A small-molecule ligand and the protein it binds are described below.
Small molecule (SMILES): CC(C)C[C@@H]1NC(=O)[C@H](C)N(C)C(=O)CNC(=O)/C(=C/c2ccccc2)N(C)C1=O

Sequence of chain 1.B:
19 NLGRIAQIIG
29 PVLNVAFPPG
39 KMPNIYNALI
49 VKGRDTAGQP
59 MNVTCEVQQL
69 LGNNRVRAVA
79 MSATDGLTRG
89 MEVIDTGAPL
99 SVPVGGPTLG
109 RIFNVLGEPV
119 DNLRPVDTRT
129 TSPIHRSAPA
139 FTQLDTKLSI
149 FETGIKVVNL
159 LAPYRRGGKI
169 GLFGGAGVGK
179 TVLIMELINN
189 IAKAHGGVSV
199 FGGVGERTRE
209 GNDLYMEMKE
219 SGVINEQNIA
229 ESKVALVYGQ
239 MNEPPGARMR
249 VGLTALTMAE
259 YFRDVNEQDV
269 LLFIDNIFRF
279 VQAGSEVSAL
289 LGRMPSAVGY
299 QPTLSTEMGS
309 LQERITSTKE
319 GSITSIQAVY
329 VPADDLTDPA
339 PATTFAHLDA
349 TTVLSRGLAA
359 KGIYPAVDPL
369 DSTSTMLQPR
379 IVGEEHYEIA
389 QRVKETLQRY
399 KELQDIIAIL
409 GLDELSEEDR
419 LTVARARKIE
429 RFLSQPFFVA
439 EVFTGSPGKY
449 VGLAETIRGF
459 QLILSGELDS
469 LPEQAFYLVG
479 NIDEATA

Binding-site contacts:
Ligand atom O4 contacts residue GLY28 of chain 1.B at 4.5 Å.
Ligand atom C5 contacts residue ASP83 of chain 1.B at 3.9 Å.
Ligand atom N3 contacts residue ASP83 of chain 1.B at 2.1 Å (salt-bridge).
Ligand atom O3 contacts residue ALA81 of chain 1.B at 3.5 Å.
Ligand atom C4 contacts residue ASP83 of chain 1.B at 4.5 Å.
Ligand atom C8 contacts residue ASP83 of chain 1.B at 3.3 Å.
Ligand atom C9 contacts residue ASP83 of chain 1.B at 3.2 Å.
Ligand atom C6 contacts residue ASP83 of chain 1.B at 3.1 Å.
Ligand atom C13 contacts residue GLY28 of chain 1.B at 4.5 Å.
Ligand atom O3 contacts residue THR82 of chain 1.B at 3.1 Å (h-bond).
Ligand atom C13 contacts residue ASP83 of chain 1.B at 3.2 Å.
Ligand atom C11 contacts residue ALA81 of chain 1.B at 3.4 Å (hydrophobic).
Ligand atom C12 contacts residue ALA81 of chain 1.B at 4.2 Å (hydrophobic).
Ligand atom O2 contacts residue ASP83 of chain 1.B at 4.5 Å.
Ligand atom N4 contacts residue ASP83 of chain 1.B at 3.1 Å (salt-bridge).
Ligand atom C14 contacts residue ASP83 of chain 1.B at 4.2 Å.
Ligand atom N1 contacts residue ASP83 of chain 1.B at 4.1 Å.
Ligand atom O1 contacts residue ASP83 of chain 1.B at 3.6 Å (salt-bridge).
Ligand atom C11 contacts residue ASP83 of chain 1.B at 1.6 Å.
Ligand atom N3 contacts residue ALA81 of chain 1.B at 4.2 Å.
Ligand atom C12 contacts residue THR82 of chain 1.B at 4.2 Å.
Ligand atom N2 contacts residue ASP83 of chain 1.B at 2.7 Å (salt-bridge).
Ligand atom C13 contacts residue THR82 of chain 1.B at 4.4 Å.
Ligand atom C10 contacts residue ASP83 of chain 1.B at 4.0 Å.
Ligand atom O3 contacts residue ASP83 of chain 1.B at 2.1 Å (salt-bridge).
Ligand atom C12 contacts residue ASP83 of chain 1.B at 2.5 Å.